Binding-site contacts:
Ligand atom CD contacts residue GLU1268 of chain 1.A at 3.4 Å.
Ligand atom O contacts residue TYR1259 of chain 1.A at 2.7 Å (h-bond).
Ligand atom N contacts residue ASP1255 of chain 1.A at 2.8 Å (salt-bridge).
Ligand atom C contacts residue VAL1257 of chain 1.A at 3.5 Å (hydrophobic).
Ligand atom O contacts residue TYR1301 of chain 1.A at 3.0 Å (h-bond).
Ligand atom CD1 contacts residue TYR1259 of chain 1.A at 3.6 Å (hydrophobic).
Ligand atom CA contacts residue TYR1301 of chain 1.A at 3.6 Å (hydrophobic).
Ligand atom CG contacts residue PHE1323 of chain 1.A at 3.6 Å (hydrophobic).
Ligand atom CA contacts residue GLN1290 of chain 1.A at 3.4 Å.
Ligand atom O contacts residue GLN1290 of chain 1.A at 3.3 Å (h-bond).
Ligand atom O contacts residue TRP1234 of chain 1.A at 3.2 Å (h-bond).
Ligand atom OH contacts residue ASP1321 of chain 1.A at 2.7 Å (salt-bridge).
Ligand atom N contacts residue GLN1290 of chain 1.A at 2.9 Å (h-bond).
Ligand atom C contacts residue ASP1255 of chain 1.A at 3.5 Å.
Ligand atom CA contacts residue ASP1255 of chain 1.A at 3.7 Å.
Ligand atom C contacts residue TYR1259 of chain 1.A at 3.6 Å (hydrophobic).
Ligand atom N contacts residue GLN1290 of chain 1.A at 3.2 Å (h-bond).
Ligand atom CD contacts residue TRP1234 of chain 1.A at 3.6 Å (hydrophobic).
Ligand atom CB contacts residue GLN1290 of chain 1.A at 3.3 Å.
Ligand atom CA contacts residue SER1256 of chain 1.A at 3.6 Å.
Ligand atom CB contacts residue TRP1300 of chain 1.A at 3.6 Å (hydrophobic).
Ligand atom CG2 contacts residue TYR1259 of chain 1.A at 3.5 Å (hydrophobic).
Ligand atom O contacts residue VAL1257 of chain 1.A at 3.3 Å.
Ligand atom N contacts residue TYR1259 of chain 1.A at 3.3 Å (h-bond).
Ligand atom CA contacts residue ASP1255 of chain 1.A at 3.4 Å.
Ligand atom CE contacts residue LYS1325 of chain 1.A at 3.4 Å.
Ligand atom O contacts residue TYR1259 of chain 1.A at 3.3 Å.
Ligand atom CE2 contacts residue PHE1323 of chain 1.A at 3.6 Å (hydrophobic).
Ligand atom N contacts residue TYR1301 of chain 1.A at 3.6 Å (h-bond).
Ligand atom NZ contacts residue ASP1333 of chain 1.A at 3.4 Å (salt-bridge).
Ligand atom O contacts residue TYR1301 of chain 1.A at 3.6 Å.
Ligand atom NH2 contacts residue TRP1234 of chain 1.A at 3.5 Å (h-bond).
Ligand atom NH2 contacts residue GLU1268 of chain 1.A at 3.0 Å (salt-bridge).
Ligand atom NZ contacts residue LYS1325 of chain 1.A at 3.2 Å (salt-bridge).
Ligand atom CB contacts residue TYR1259 of chain 1.A at 3.5 Å (hydrophobic).
Ligand atom CZ contacts residue PHE1323 of chain 1.A at 3.6 Å (hydrophobic).
Ligand atom CB contacts residue GLN1290 of chain 1.A at 3.4 Å.
Ligand atom CD2 contacts residue PHE1323 of chain 1.A at 3.6 Å (hydrophobic).
Ligand atom CG contacts residue TRP1300 of chain 1.A at 3.6 Å (hydrophobic).
Ligand atom CA contacts residue TRP1234 of chain 1.A at 3.4 Å (hydrophobic).

This small molecule binds to this protein.
Small molecule (SMILES): CC[C@H](C)[C@@H]1NC(=O)[C@H](CCCN=C(N)N)NC(=O)[C@H]([C@@H](C)CC)NC(=O)[C@H](CO)NC(=O)[C@H](CCCCN)NC(=O)[C@@H]2CCCN2C(=O)[C@H]2CCCN2C(=O)[C@H](C)NC(=O)[C@H](Cc2ccc(O)cc2)NC(=O)[C@H](Cc2ccccc2)NC(=O)[C@H](C)NC(=O)[C@H](CCC(N)=O)NC(=O)CNC(=O)[C@@H]2CCCN2C(=O)CNC1=O

Sequence of chain 1.A:
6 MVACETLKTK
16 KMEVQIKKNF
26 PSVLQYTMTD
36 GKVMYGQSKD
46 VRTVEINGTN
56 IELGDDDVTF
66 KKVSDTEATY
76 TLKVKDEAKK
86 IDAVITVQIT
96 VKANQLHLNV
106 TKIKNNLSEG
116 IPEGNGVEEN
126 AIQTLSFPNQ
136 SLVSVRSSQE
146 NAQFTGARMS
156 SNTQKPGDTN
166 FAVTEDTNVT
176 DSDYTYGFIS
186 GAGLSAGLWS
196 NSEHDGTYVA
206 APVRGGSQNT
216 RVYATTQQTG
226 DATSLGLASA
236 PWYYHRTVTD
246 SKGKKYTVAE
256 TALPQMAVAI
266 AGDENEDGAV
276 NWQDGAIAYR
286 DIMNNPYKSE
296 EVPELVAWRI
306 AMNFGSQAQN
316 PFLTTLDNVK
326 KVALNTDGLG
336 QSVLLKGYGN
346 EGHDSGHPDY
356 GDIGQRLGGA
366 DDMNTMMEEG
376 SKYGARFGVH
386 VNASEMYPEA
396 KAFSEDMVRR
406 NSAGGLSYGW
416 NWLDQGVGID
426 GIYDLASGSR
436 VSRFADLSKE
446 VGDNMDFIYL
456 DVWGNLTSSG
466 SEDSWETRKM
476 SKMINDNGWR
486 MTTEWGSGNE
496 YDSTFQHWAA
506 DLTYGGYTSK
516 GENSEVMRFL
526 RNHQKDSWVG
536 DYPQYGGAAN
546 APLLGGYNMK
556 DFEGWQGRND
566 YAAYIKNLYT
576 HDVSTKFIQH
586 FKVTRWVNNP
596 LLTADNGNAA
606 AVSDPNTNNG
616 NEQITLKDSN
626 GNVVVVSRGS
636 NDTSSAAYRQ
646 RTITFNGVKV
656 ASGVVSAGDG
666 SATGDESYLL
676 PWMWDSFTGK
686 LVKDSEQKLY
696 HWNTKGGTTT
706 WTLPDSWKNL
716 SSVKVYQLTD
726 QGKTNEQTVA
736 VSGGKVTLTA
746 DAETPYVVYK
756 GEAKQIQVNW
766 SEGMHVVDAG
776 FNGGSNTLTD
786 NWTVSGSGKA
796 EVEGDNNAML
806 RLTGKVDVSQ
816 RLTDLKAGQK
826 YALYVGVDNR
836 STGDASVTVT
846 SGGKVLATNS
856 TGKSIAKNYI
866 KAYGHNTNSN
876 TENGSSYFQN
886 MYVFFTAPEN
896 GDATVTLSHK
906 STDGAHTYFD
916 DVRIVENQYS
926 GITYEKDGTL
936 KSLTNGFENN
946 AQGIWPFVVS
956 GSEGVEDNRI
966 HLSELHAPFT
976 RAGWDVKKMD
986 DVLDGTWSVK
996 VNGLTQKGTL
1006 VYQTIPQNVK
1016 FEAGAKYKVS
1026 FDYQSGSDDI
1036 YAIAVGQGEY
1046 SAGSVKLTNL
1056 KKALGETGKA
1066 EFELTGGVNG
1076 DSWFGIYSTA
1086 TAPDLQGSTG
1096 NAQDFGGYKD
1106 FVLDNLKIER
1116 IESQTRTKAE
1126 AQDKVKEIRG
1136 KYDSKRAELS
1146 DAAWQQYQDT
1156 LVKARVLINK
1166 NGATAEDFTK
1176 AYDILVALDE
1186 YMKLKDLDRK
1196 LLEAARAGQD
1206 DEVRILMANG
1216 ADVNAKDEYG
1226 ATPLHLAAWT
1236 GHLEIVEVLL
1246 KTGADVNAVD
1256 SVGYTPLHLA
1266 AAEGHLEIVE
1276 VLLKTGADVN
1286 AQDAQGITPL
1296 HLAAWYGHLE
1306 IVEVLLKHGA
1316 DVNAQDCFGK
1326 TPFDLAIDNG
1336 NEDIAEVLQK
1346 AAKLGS